Sequence of chain 1.A:
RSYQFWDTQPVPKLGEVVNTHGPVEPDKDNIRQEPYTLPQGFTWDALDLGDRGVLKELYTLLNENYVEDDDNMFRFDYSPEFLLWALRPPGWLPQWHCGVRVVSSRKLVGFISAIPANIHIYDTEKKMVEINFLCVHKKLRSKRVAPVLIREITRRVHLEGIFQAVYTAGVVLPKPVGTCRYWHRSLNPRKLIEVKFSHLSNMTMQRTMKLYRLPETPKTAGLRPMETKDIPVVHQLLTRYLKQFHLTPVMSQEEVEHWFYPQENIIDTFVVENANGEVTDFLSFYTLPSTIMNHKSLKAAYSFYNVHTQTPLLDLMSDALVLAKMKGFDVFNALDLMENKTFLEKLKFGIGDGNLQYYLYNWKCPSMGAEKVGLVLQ

Binding-site contacts:
Ligand atom NZ contacts residue LEU309 of chain 1.A at 3.7 Å.
Ligand atom OG contacts residue TYR202 of chain 1.A at 3.5 Å.
Ligand atom N contacts residue ILE375 of chain 1.A at 3.4 Å (h-bond).
Ligand atom NZ contacts residue GLN402 of chain 1.A at 2.6 Å (h-bond).
Ligand atom CG contacts residue PHE217 of chain 1.A at 3.2 Å (hydrophobic).
Ligand atom CE contacts residue ASP377 of chain 1.A at 3.4 Å.
Ligand atom CD contacts residue TYR202 of chain 1.A at 3.0 Å (hydrophobic).
Ligand atom O contacts residue GLY376 of chain 1.A at 3.4 Å.
Ligand atom O contacts residue PHE96 of chain 1.A at 3.6 Å.
Ligand atom O contacts residue ALA189 of chain 1.A at 3.3 Å.
Ligand atom N contacts residue ASP377 of chain 1.A at 3.6 Å.
Ligand atom CB contacts residue ASP377 of chain 1.A at 3.4 Å.
Ligand atom OG contacts residue GLY376 of chain 1.A at 3.6 Å.
Ligand atom C contacts residue HIS204 of chain 1.A at 3.6 Å.
Ligand atom ND2 contacts residue SER311 of chain 1.A at 3.5 Å (h-bond).
Ligand atom C contacts residue THR188 of chain 1.A at 3.6 Å.
Ligand atom NZ contacts residue ASP377 of chain 1.A at 2.4 Å (salt-bridge).
Ligand atom CA contacts residue MYR1 of chain 1.L at 2.4 Å.
Ligand atom C contacts residue HIS204 of chain 1.A at 3.4 Å.
Ligand atom O contacts residue THR188 of chain 1.A at 3.2 Å (h-bond).
Ligand atom OG contacts residue ASP377 of chain 1.A at 3.0 Å (salt-bridge).
Ligand atom CD2 contacts residue ILE375 of chain 1.A at 3.6 Å (hydrophobic).
Ligand atom NZ contacts residue TYR307 of chain 1.A at 3.0 Å (h-bond).
Ligand atom CB contacts residue TYR202 of chain 1.A at 3.5 Å (hydrophobic).
Ligand atom O contacts residue HIS204 of chain 1.A at 3.2 Å.
Ligand atom OG contacts residue HIS204 of chain 1.A at 2.9 Å (h-bond).
Ligand atom OG contacts residue ASN379 of chain 1.A at 3.0 Å (h-bond).
Ligand atom CA contacts residue TYR86 of chain 1.A at 3.2 Å (hydrophobic).
Ligand atom CD2 contacts residue GLY374 of chain 1.A at 3.6 Å.
Ligand atom ND2 contacts residue PHE94 of chain 1.A at 3.2 Å (h-bond).
Ligand atom ND2 contacts residue PHE96 of chain 1.A at 3.7 Å.
Ligand atom O contacts residue VAL87 of chain 1.A at 3.1 Å.
Ligand atom CE contacts residue PHE96 of chain 1.A at 3.7 Å (hydrophobic).
Ligand atom O contacts residue ASP89 of chain 1.A at 3.2 Å.
Ligand atom N contacts residue HIS204 of chain 1.A at 3.4 Å (h-bond).
Ligand atom N contacts residue MYR1 of chain 1.L at 1.3 Å.
Ligand atom O contacts residue ASP377 of chain 1.A at 2.7 Å (salt-bridge).
Ligand atom CB contacts residue HIS204 of chain 1.A at 3.6 Å.
Ligand atom CB contacts residue ASP89 of chain 1.A at 3.5 Å.
Ligand atom N contacts residue THR188 of chain 1.A at 2.7 Å (h-bond).

The protein below binds the small molecule below.
Small molecule (SMILES): CC(C)C[C@H](NC(=O)[C@H](CCCCN)NC(=O)[C@H](CO)NC(=O)[C@H](CC(N)=O)NC(=O)[C@H](CO)NC(=O)[C@H](CCCCN)NC(=O)CN)C(=O)N[C@@H](CCCCN)C(=O)O